Binding-site contacts:
Ligand atom O7 contacts residue ASN30 of chain 1.A at 4.5 Å.
Ligand atom C5 contacts residue THR81 of chain 1.A at 4.1 Å.
Ligand atom O6 contacts residue LEU79 of chain 1.A at 4.2 Å.
Ligand atom C5 contacts residue ASN30 of chain 1.A at 3.7 Å.
Ligand atom C1 contacts residue ASN30 of chain 1.A at 1.4 Å.
Ligand atom C2 contacts residue ASN30 of chain 1.A at 2.5 Å.
Ligand atom C1 contacts residue THR81 of chain 1.A at 4.0 Å.
Ligand atom C6 contacts residue THR81 of chain 1.A at 4.4 Å.
Ligand atom O5 contacts residue THR81 of chain 1.A at 3.7 Å.
Ligand atom C7 contacts residue ASN30 of chain 1.A at 3.9 Å.
Ligand atom C6 contacts residue ARG67 of chain 1.A at 3.4 Å.
Ligand atom C3 contacts residue ASN30 of chain 1.A at 3.8 Å.
Ligand atom O5 contacts residue LEU79 of chain 1.A at 4.4 Å.
Ligand atom O6 contacts residue ARG67 of chain 1.A at 3.6 Å (salt-bridge).
Ligand atom O5 contacts residue ASN30 of chain 1.A at 2.4 Å (h-bond).
Ligand atom N2 contacts residue ASN30 of chain 1.A at 2.9 Å (h-bond).
Ligand atom C4 contacts residue ASN30 of chain 1.A at 4.2 Å.
Ligand atom C8 contacts residue GLY28 of chain 1.A at 4.3 Å.

Sequence of chain 1.A:
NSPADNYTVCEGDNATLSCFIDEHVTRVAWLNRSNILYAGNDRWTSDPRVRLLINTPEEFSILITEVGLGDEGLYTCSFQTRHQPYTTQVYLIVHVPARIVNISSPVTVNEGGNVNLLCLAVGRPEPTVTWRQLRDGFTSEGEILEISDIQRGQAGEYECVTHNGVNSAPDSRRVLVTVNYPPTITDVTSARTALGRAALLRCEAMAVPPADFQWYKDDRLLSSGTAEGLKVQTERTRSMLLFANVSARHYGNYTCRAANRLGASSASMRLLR

A protein and the small-molecule ligand that binds it are described below.
Small molecule (SMILES): CC(=O)N[C@@H]1[C@@H](O)[C@H](O)[C@@H](CO)O[C@H]1O